This protein binds this small molecule.
Small molecule (SMILES): O=c1ccc2ccccc2[nH]1

Sequence of chain 1.C:
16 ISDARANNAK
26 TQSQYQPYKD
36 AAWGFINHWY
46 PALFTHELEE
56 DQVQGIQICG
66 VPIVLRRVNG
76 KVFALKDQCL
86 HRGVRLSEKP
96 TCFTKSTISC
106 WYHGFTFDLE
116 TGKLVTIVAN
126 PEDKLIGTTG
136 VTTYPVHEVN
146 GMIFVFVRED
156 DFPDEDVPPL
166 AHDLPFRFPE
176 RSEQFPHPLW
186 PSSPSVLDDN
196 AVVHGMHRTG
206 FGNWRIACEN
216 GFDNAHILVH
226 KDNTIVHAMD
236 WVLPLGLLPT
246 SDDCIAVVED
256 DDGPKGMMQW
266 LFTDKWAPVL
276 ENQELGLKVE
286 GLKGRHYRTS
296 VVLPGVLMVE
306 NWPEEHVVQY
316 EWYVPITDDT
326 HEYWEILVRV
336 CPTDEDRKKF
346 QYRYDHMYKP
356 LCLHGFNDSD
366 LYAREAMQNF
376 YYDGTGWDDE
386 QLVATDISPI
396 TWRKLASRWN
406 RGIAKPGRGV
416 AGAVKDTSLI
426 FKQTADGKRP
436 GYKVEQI

Binding-site contacts:
Ligand atom C6 contacts residue ASN362 of chain 1.C at 4.0 Å.
Ligand atom C1 contacts residue HIS221 of chain 1.C at 4.0 Å.
Ligand atom C6 contacts residue PHE361 of chain 1.C at 4.2 Å (hydrophobic).
Ligand atom C5 contacts residue VAL304 of chain 1.C at 3.4 Å (hydrophobic).
Ligand atom N2 contacts residue THR294 of chain 1.C at 3.7 Å.
Ligand atom C3 contacts residue VAL304 of chain 1.C at 3.9 Å (hydrophobic).
Ligand atom C4 contacts residue LEU302 of chain 1.C at 3.6 Å (hydrophobic).
Ligand atom O1 contacts residue THR294 of chain 1.C at 4.0 Å.
Ligand atom C6 contacts residue GLN314 of chain 1.C at 3.7 Å.
Ligand atom C6 contacts residue TRP307 of chain 1.C at 3.7 Å (hydrophobic).
Ligand atom C1 contacts residue ILE222 of chain 1.C at 4.2 Å (hydrophobic).
Ligand atom C5 contacts residue ASN362 of chain 1.C at 4.0 Å.
Ligand atom C5 contacts residue GLN314 of chain 1.C at 3.6 Å.
Ligand atom O1 contacts residue ASN219 of chain 1.C at 4.3 Å.
Ligand atom C1 contacts residue THR294 of chain 1.C at 4.0 Å.
Ligand atom C8 contacts residue PHE361 of chain 1.C at 4.0 Å (hydrophobic).
Ligand atom O1 contacts residue HIS221 of chain 1.C at 3.8 Å.
Ligand atom C9 contacts residue TRP307 of chain 1.C at 4.0 Å (hydrophobic).
Ligand atom O1 contacts residue TYR292 of chain 1.C at 4.2 Å.
Ligand atom C6 contacts residue VAL304 of chain 1.C at 4.0 Å (hydrophobic).
Ligand atom C8 contacts residue VAL304 of chain 1.C at 4.1 Å (hydrophobic).
Ligand atom C9 contacts residue TYR292 of chain 1.C at 4.2 Å (hydrophobic).
Ligand atom N2 contacts residue GLY216 of chain 1.C at 2.9 Å (h-bond).
Ligand atom O1 contacts residue GLY216 of chain 1.C at 3.5 Å (h-bond).
Ligand atom C10 contacts residue TYR292 of chain 1.C at 3.6 Å (hydrophobic).
Ligand atom C10 contacts residue ILE222 of chain 1.C at 4.0 Å (hydrophobic).
Ligand atom O1 contacts residue ILE222 of chain 1.C at 4.0 Å.
Ligand atom O1 contacts residue ASP218 of chain 1.C at 4.2 Å.
Ligand atom C1 contacts residue TYR292 of chain 1.C at 4.1 Å (hydrophobic).
Ligand atom C5 contacts residue LEU302 of chain 1.C at 4.1 Å (hydrophobic).
Ligand atom C7 contacts residue PHE361 of chain 1.C at 3.6 Å (hydrophobic).
Ligand atom C7 contacts residue VAL304 of chain 1.C at 4.2 Å (hydrophobic).
Ligand atom C5 contacts residue GLU316 of chain 1.C at 3.8 Å.
Ligand atom N2 contacts residue HIS221 of chain 1.C at 4.2 Å.
Ligand atom C7 contacts residue TRP307 of chain 1.C at 3.4 Å (hydrophobic).
Ligand atom C4 contacts residue GLY216 of chain 1.C at 3.9 Å.
Ligand atom C1 contacts residue GLY216 of chain 1.C at 3.6 Å.
Ligand atom C9 contacts residue PHE361 of chain 1.C at 4.2 Å (hydrophobic).
Ligand atom C3 contacts residue GLY216 of chain 1.C at 3.8 Å.
Ligand atom C4 contacts residue VAL304 of chain 1.C at 3.4 Å (hydrophobic).